A small-molecule ligand and the protein it binds are described below.
Small molecule (SMILES): CC(C)S[C@@H]1O[C@H](CO)[C@H](O)[C@H](O)[C@H]1O

Binding-site contacts:
Ligand atom C3' contacts residue LEU87 of chain 1.B at 4.3 Å (hydrophobic).
Ligand atom C1' contacts residue ASP88 of chain 1.B at 4.0 Å.
Ligand atom O6 contacts residue ASP88 of chain 1.B at 3.5 Å (salt-bridge).
Ligand atom O3 contacts residue ALA14 of chain 1.B at 4.2 Å.
Ligand atom O3 contacts residue ASP213 of chain 1.B at 2.5 Å (salt-bridge).
Ligand atom C4 contacts residue ASN185 of chain 1.B at 4.3 Å.
Ligand atom C3' contacts residue SER132 of chain 1.B at 3.4 Å.
Ligand atom C4 contacts residue TRP159 of chain 1.B at 3.7 Å (hydrophobic).
Ligand atom C6 contacts residue TRP159 of chain 1.B at 3.9 Å (hydrophobic).
Ligand atom C6 contacts residue SER8 of chain 1.B at 4.1 Å.
Ligand atom C5 contacts residue TRP159 of chain 1.B at 3.9 Å (hydrophobic).
Ligand atom C2 contacts residue ASP213 of chain 1.B at 3.3 Å.
Ligand atom C3' contacts residue ARG136 of chain 1.B at 3.9 Å.
Ligand atom C2 contacts residue ARG136 of chain 1.B at 3.7 Å.
Ligand atom O4 contacts residue PRO15 of chain 1.B at 3.4 Å.
Ligand atom O3 contacts residue ASN185 of chain 1.B at 2.8 Å.
Ligand atom C2' contacts residue LEU87 of chain 1.B at 3.5 Å (hydrophobic).
Ligand atom C2' contacts residue ILE18 of chain 1.B at 3.8 Å (hydrophobic).
Ligand atom O5 contacts residue ALA14 of chain 1.B at 4.2 Å.
Ligand atom C3 contacts residue ARG136 of chain 1.B at 4.1 Å.
Ligand atom O6 contacts residue TRP159 of chain 1.B at 4.2 Å.
Ligand atom C3' contacts residue ASP88 of chain 1.B at 3.2 Å.
Ligand atom C3 contacts residue ASP213 of chain 1.B at 3.5 Å.
Ligand atom C2 contacts residue ALA14 of chain 1.B at 3.7 Å (hydrophobic).
Ligand atom C2' contacts residue ASN64 of chain 1.B at 3.6 Å.
Ligand atom C6 contacts residue LEU12 of chain 1.B at 4.0 Å (hydrophobic).
Ligand atom O2 contacts residue ASP213 of chain 1.B at 2.5 Å (salt-bridge).
Ligand atom O2 contacts residue GLN230 of chain 1.B at 3.5 Å (h-bond).
Ligand atom S1 contacts residue ARG136 of chain 1.B at 3.7 Å.
Ligand atom O6 contacts residue SER8 of chain 1.B at 3.4 Å (h-bond).
Ligand atom C1' contacts residue ASN64 of chain 1.B at 3.9 Å.
Ligand atom C1 contacts residue ARG136 of chain 1.B at 3.6 Å.
Ligand atom C6 contacts residue PRO15 of chain 1.B at 4.1 Å (hydrophobic).
Ligand atom O4 contacts residue LEU12 of chain 1.B at 3.9 Å.
Ligand atom C1 contacts residue ALA14 of chain 1.B at 4.3 Å (hydrophobic).
Ligand atom O3 contacts residue TRP159 of chain 1.B at 3.9 Å.
Ligand atom O2 contacts residue ARG136 of chain 1.B at 2.7 Å (salt-bridge).
Ligand atom C3 contacts residue TRP159 of chain 1.B at 3.7 Å (hydrophobic).
Ligand atom O4 contacts residue ALA14 of chain 1.B at 3.5 Å.
Ligand atom C3 contacts residue ASN185 of chain 1.B at 3.9 Å.

Sequence of chain 1.B:
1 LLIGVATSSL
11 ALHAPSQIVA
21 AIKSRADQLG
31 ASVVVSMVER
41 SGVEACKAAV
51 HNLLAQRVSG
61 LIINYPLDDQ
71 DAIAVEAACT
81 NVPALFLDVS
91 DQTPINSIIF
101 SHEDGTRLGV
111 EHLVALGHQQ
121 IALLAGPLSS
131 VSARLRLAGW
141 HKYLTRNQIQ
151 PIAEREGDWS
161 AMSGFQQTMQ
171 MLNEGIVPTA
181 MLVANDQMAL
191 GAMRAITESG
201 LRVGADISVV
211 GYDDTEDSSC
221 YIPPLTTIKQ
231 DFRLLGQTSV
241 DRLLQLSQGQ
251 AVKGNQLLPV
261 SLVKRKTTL